Sequence of chain 1.A:
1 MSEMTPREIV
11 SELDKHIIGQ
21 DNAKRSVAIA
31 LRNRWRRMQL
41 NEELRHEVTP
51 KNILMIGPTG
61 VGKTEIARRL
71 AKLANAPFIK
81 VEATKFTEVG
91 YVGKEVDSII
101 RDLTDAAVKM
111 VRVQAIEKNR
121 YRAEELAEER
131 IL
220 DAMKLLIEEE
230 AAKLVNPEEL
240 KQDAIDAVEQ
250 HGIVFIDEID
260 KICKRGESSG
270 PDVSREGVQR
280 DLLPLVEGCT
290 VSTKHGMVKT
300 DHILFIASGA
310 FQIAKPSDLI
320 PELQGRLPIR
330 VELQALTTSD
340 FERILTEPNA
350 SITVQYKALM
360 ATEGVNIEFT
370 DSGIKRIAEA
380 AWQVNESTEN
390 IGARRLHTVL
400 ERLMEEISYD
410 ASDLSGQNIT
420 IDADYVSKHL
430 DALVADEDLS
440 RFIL

This protein binds this small molecule.
Small molecule (SMILES): Nc1ncnc2c1ncn2[C@H]1C[C@H](O)[C@@H](CO[P](=O)(O)OP(=O)(O)O)O1

Binding-site contacts:
Ligand atom N7 contacts residue GLY60 of chain 1.A at 2.9 Å (h-bond).
Ligand atom O2B contacts residue GLY60 of chain 1.A at 2.9 Å (h-bond).
Ligand atom C2 contacts residue ILE17 of chain 1.A at 3.7 Å (hydrophobic).
Ligand atom O3' contacts residue GLU65 of chain 1.A at 3.6 Å (salt-bridge).
Ligand atom C6 contacts residue ILE17 of chain 1.A at 3.6 Å (hydrophobic).
Ligand atom N6 contacts residue LEU335 of chain 1.A at 3.7 Å.
Ligand atom N7 contacts residue VAL61 of chain 1.A at 2.3 Å (h-bond).
Ligand atom C2 contacts residue HIS16 of chain 1.A at 3.4 Å.
Ligand atom O3B contacts residue THR64 of chain 1.A at 3.6 Å (h-bond).
Ligand atom C2' contacts residue GLU65 of chain 1.A at 3.6 Å.
Ligand atom C5 contacts residue ILE343 of chain 1.A at 3.7 Å (hydrophobic).
Ligand atom C5 contacts residue VAL61 of chain 1.A at 3.2 Å (hydrophobic).
Ligand atom O1A contacts residue GLY62 of chain 1.A at 3.7 Å.
Ligand atom N1 contacts residue ILE18 of chain 1.A at 3.0 Å (h-bond).
Ligand atom O1B contacts residue LYS63 of chain 1.A at 3.4 Å (salt-bridge).
Ligand atom O3A contacts residue ARG393 of chain 1.A at 3.1 Å (salt-bridge).
Ligand atom O2B contacts residue GLY62 of chain 1.A at 3.6 Å.
Ligand atom O2A contacts residue ARG393 of chain 1.A at 3.6 Å (salt-bridge).
Ligand atom O2B contacts residue LYS63 of chain 1.A at 3.1 Å (salt-bridge).
Ligand atom N6 contacts residue ILE18 of chain 1.A at 3.1 Å (h-bond).
Ligand atom C5' contacts residue ARG393 of chain 1.A at 3.5 Å.
Ligand atom O1A contacts residue GLU65 of chain 1.A at 2.8 Å (salt-bridge).
Ligand atom N1 contacts residue ILE343 of chain 1.A at 3.7 Å.
Ligand atom O1B contacts residue GLY62 of chain 1.A at 3.8 Å.
Ligand atom C3' contacts residue GLU65 of chain 1.A at 3.4 Å.
Ligand atom O1A contacts residue THR64 of chain 1.A at 3.5 Å.
Ligand atom C8 contacts residue GLY60 of chain 1.A at 2.9 Å.
Ligand atom O2B contacts residue VAL61 of chain 1.A at 3.4 Å (h-bond).
Ligand atom C8 contacts residue VAL61 of chain 1.A at 3.4 Å (hydrophobic).
Ligand atom PB contacts residue THR64 of chain 1.A at 3.7 Å.
Ligand atom N6 contacts residue VAL61 of chain 1.A at 3.2 Å (h-bond).
Ligand atom N6 contacts residue ILE17 of chain 1.A at 3.4 Å.
Ligand atom O3B contacts residue ARG393 of chain 1.A at 3.7 Å.
Ligand atom C8 contacts residue ALA392 of chain 1.A at 3.6 Å (hydrophobic).
Ligand atom N1 contacts residue ILE17 of chain 1.A at 3.4 Å.
Ligand atom O1B contacts residue THR64 of chain 1.A at 2.7 Å (h-bond).
Ligand atom C6 contacts residue ILE343 of chain 1.A at 3.5 Å (hydrophobic).
Ligand atom C6 contacts residue VAL61 of chain 1.A at 3.6 Å (hydrophobic).
Ligand atom N6 contacts residue ILE343 of chain 1.A at 3.8 Å.
Ligand atom PA contacts residue ARG393 of chain 1.A at 3.8 Å.